Binding-site contacts:
Ligand atom O4 contacts residue SER135 of chain 1.B at 4.2 Å.
Ligand atom C2 contacts residue ASN149 of chain 1.B at 2.7 Å.
Ligand atom C4 contacts residue SER135 of chain 1.B at 4.3 Å.
Ligand atom O5 contacts residue SER135 of chain 1.B at 3.8 Å.
Ligand atom C5 contacts residue ASN149 of chain 1.B at 3.4 Å.
Ligand atom C5 contacts residue SER135 of chain 1.B at 3.2 Å.
Ligand atom C7 contacts residue ASN149 of chain 1.B at 4.3 Å.
Ligand atom C3 contacts residue ASN149 of chain 1.B at 3.8 Å.
Ligand atom C1 contacts residue SER135 of chain 1.B at 4.1 Å.
Ligand atom N2 contacts residue ASN149 of chain 1.B at 3.0 Å (h-bond).
Ligand atom O6 contacts residue PHE148 of chain 1.B at 3.9 Å.
Ligand atom C1 contacts residue ASN149 of chain 1.B at 1.4 Å.
Ligand atom C6 contacts residue SER135 of chain 1.B at 3.6 Å.
Ligand atom O5 contacts residue PHE148 of chain 1.B at 4.4 Å.
Ligand atom O6 contacts residue SER135 of chain 1.B at 4.3 Å.
Ligand atom O5 contacts residue ASN149 of chain 1.B at 2.4 Å (h-bond).
Ligand atom C4 contacts residue ASN149 of chain 1.B at 4.2 Å.

Sequence of chain 1.B:
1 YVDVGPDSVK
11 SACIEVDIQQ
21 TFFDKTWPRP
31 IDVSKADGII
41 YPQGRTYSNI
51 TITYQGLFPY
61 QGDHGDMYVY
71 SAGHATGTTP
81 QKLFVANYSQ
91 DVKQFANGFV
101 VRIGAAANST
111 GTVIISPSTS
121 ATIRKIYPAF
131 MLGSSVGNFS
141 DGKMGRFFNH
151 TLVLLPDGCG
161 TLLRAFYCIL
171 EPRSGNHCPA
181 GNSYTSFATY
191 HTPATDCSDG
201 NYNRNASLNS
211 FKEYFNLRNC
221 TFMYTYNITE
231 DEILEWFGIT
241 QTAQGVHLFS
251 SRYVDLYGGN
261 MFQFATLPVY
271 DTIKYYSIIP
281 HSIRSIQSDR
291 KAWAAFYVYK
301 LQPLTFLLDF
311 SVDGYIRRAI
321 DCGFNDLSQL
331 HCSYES

A protein and the small-molecule ligand that binds it are described below.
Small molecule (SMILES): CC(=O)N[C@@H]1[C@@H](O)[C@H](O)[C@@H](CO)O[C@H]1O